Binding-site contacts:
Ligand atom C4 contacts residue ASN61 of chain 1.C at 3.4 Å.
Ligand atom C6 contacts residue ASN61 of chain 1.C at 3.1 Å.
Ligand atom C8 contacts residue TYR28 of chain 1.C at 4.2 Å (hydrophobic).
Ligand atom N2 contacts residue ASN61 of chain 1.C at 3.6 Å (h-bond).
Ligand atom N2 contacts residue TYR28 of chain 1.C at 4.2 Å.
Ligand atom C7 contacts residue TYR28 of chain 1.C at 3.8 Å (hydrophobic).
Ligand atom O6 contacts residue ASN61 of chain 1.C at 3.3 Å (h-bond).
Ligand atom C1 contacts residue ASN61 of chain 1.C at 1.4 Å.
Ligand atom C2 contacts residue TYR28 of chain 1.C at 4.0 Å (hydrophobic).
Ligand atom C1 contacts residue TYR28 of chain 1.C at 4.2 Å (hydrophobic).
Ligand atom C5 contacts residue ASN61 of chain 1.C at 3.0 Å.
Ligand atom O5 contacts residue ASN61 of chain 1.C at 2.4 Å (h-bond).
Ligand atom C2 contacts residue ASN61 of chain 1.C at 2.5 Å.
Ligand atom O7 contacts residue TYR28 of chain 1.C at 3.1 Å.
Ligand atom C3 contacts residue ASN61 of chain 1.C at 3.5 Å.

A protein and the small-molecule ligand that binds it are described below.
Small molecule (SMILES): CC(=O)N[C@@H]1[C@@H](O)[C@H](O)[C@@H](CO)O[C@H]1O

Sequence of chain 1.C:
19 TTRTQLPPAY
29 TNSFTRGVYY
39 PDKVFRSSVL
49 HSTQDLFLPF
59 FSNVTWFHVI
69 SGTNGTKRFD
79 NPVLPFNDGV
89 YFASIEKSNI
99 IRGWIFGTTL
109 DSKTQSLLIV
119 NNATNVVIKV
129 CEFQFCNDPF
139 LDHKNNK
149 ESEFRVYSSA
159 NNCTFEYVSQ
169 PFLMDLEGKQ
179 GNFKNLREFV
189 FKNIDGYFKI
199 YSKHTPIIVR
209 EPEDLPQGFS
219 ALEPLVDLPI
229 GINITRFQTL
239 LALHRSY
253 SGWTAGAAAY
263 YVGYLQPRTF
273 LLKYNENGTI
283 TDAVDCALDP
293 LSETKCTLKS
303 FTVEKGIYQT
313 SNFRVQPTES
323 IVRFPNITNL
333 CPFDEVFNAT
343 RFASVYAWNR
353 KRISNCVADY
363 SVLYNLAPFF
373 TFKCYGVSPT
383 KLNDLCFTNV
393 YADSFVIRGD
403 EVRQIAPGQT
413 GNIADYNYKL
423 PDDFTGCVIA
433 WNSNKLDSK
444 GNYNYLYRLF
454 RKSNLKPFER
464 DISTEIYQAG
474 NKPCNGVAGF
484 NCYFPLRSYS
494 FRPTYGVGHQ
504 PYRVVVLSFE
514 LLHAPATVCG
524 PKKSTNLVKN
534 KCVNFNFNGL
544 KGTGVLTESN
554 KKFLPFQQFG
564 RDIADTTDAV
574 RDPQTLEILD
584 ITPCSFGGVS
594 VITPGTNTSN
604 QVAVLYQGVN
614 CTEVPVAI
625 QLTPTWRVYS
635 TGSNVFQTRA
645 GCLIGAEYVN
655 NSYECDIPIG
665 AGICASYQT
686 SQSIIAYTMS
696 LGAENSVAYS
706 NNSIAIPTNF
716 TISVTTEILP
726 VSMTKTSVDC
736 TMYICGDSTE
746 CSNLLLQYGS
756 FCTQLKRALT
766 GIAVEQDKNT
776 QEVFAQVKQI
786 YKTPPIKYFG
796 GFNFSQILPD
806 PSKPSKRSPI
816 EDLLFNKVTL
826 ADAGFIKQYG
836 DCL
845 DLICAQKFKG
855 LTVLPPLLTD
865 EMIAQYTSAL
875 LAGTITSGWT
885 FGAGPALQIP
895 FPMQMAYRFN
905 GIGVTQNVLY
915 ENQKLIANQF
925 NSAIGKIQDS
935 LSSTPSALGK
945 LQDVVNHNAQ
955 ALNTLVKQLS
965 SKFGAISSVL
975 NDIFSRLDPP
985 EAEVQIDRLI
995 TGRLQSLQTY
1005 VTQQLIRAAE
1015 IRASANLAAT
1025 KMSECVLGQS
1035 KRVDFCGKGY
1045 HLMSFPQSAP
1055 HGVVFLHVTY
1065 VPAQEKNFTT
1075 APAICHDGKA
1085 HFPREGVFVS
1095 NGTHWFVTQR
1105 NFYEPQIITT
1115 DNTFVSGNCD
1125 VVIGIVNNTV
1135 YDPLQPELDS